This small molecule binds to this protein.
Small molecule (SMILES): CC(=O)N[C@H]1[C@H](O[C@H]2[C@H](O)[C@@H](NC(C)=O)CO[C@@H]2CO)O[C@H](CO)[C@@H](O)[C@@H]1O

Sequence of chain 1.M:
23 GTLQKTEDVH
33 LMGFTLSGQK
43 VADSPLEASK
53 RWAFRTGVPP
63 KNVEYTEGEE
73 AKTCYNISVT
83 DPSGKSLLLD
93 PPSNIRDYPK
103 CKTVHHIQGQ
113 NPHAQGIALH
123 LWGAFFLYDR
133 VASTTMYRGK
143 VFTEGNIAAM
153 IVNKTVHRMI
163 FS

Sequence of chain 1.N:
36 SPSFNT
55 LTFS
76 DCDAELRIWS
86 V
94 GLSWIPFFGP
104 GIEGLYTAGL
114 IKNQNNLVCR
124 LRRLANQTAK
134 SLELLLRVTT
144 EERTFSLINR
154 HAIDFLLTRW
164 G

Binding-site contacts:
Ligand atom C2 contacts residue ASN155 of chain 1.M at 2.5 Å.
Ligand atom C1 contacts residue ASN155 of chain 1.M at 1.4 Å.
Ligand atom C5 contacts residue VAL158 of chain 1.M at 4.0 Å (hydrophobic).
Ligand atom C6 contacts residue THR41 of chain 1.N at 3.2 Å.
Ligand atom C3 contacts residue ASN155 of chain 1.M at 3.8 Å.
Ligand atom C6 contacts residue VAL158 of chain 1.M at 4.3 Å (hydrophobic).
Ligand atom C5 contacts residue THR41 of chain 1.N at 3.7 Å.
Ligand atom C8 contacts residue THR41 of chain 1.N at 3.1 Å.
Ligand atom C4 contacts residue ASN155 of chain 1.M at 4.3 Å.
Ligand atom C4 contacts residue THR41 of chain 1.N at 4.5 Å.
Ligand atom O7 contacts residue THR41 of chain 1.N at 4.1 Å.
Ligand atom O7 contacts residue GLN26 of chain 1.M at 3.0 Å (h-bond).
Ligand atom O7 contacts residue ASN155 of chain 1.M at 3.0 Å (h-bond).
Ligand atom C1 contacts residue VAL158 of chain 1.M at 4.0 Å (hydrophobic).
Ligand atom O5 contacts residue VAL158 of chain 1.M at 3.8 Å.
Ligand atom C8 contacts residue THR157 of chain 1.M at 3.9 Å.
Ligand atom O6 contacts residue ASN40 of chain 1.N at 3.1 Å.
Ligand atom O5 contacts residue ASN155 of chain 1.M at 2.4 Å (h-bond).
Ligand atom C7 contacts residue ASN155 of chain 1.M at 3.2 Å.
Ligand atom C8 contacts residue ASN155 of chain 1.M at 4.4 Å.
Ligand atom C7 contacts residue THR157 of chain 1.M at 4.2 Å.
Ligand atom N2 contacts residue THR157 of chain 1.M at 3.7 Å.
Ligand atom C7 contacts residue GLN26 of chain 1.M at 4.2 Å.
Ligand atom N2 contacts residue THR41 of chain 1.N at 3.8 Å.
Ligand atom C6 contacts residue ASN40 of chain 1.N at 3.5 Å.
Ligand atom C5 contacts residue ASN155 of chain 1.M at 3.7 Å.
Ligand atom C1 contacts residue THR157 of chain 1.M at 4.5 Å.
Ligand atom C7 contacts residue THR41 of chain 1.N at 3.5 Å.
Ligand atom N2 contacts residue ASN155 of chain 1.M at 2.9 Å (h-bond).
Ligand atom O6 contacts residue THR41 of chain 1.N at 4.2 Å.
Ligand atom O4 contacts residue THR41 of chain 1.N at 3.9 Å.